Binding-site contacts:
Ligand atom C15 contacts residue PHE369 of chain 3.A at 3.9 Å (hydrophobic).
Ligand atom C5 contacts residue MET231 of chain 3.A at 3.4 Å (hydrophobic).
Ligand atom N contacts residue LEU104 of chain 3.A at 4.0 Å.
Ligand atom C14 contacts residue PHE369 of chain 3.A at 3.4 Å (hydrophobic).
Ligand atom C12 contacts residue SER116 of chain 3.A at 4.0 Å.
Ligand atom C18 contacts residue GLY117 of chain 3.A at 3.5 Å.
Ligand atom C6 contacts residue MET231 of chain 3.A at 3.5 Å (hydrophobic).
Ligand atom C25 contacts residue LEU108 of chain 3.A at 3.7 Å (hydrophobic).
Ligand atom O1 contacts residue VAL124 of chain 3.A at 3.9 Å.
Ligand atom O2 contacts residue PHE369 of chain 3.A at 3.1 Å.
Ligand atom C13 contacts residue MET231 of chain 3.A at 3.9 Å (hydrophobic).
Ligand atom C5 contacts residue VAL373 of chain 3.A at 3.8 Å (hydrophobic).
Ligand atom N1 contacts residue TYR127 of chain 3.A at 3.1 Å (h-bond).
Ligand atom C25 contacts residue MET231 of chain 3.A at 3.9 Å (hydrophobic).
Ligand atom C24 contacts residue MET231 of chain 3.A at 3.6 Å (hydrophobic).
Ligand atom C6 contacts residue VAL373 of chain 3.A at 3.6 Å (hydrophobic).
Ligand atom C16 contacts residue VAL373 of chain 3.A at 3.6 Å (hydrophobic).
Ligand atom C22 contacts residue PHE235 of chain 3.A at 3.6 Å (hydrophobic).
Ligand atom C contacts residue ILE377 of chain 3.A at 3.9 Å (hydrophobic).
Ligand atom C19 contacts residue SER116 of chain 3.A at 3.2 Å.
Ligand atom C11 contacts residue SER116 of chain 3.A at 3.8 Å.
Ligand atom C23 contacts residue PHE235 of chain 3.A at 4.0 Å (hydrophobic).
Ligand atom O2 contacts residue LEU108 of chain 3.A at 3.8 Å.
Ligand atom N1 contacts residue VAL373 of chain 3.A at 3.4 Å.
Ligand atom C15 contacts residue VAL373 of chain 3.A at 3.9 Å (hydrophobic).
Ligand atom C12 contacts residue LEU108 of chain 3.A at 3.8 Å (hydrophobic).
Ligand atom O1 contacts residue GLY120 of chain 3.A at 3.7 Å.
Ligand atom C13 contacts residue PHE369 of chain 3.A at 3.6 Å (hydrophobic).
Ligand atom C1 contacts residue VAL373 of chain 3.A at 3.8 Å (hydrophobic).
Ligand atom C9 contacts residue GLY120 of chain 3.A at 4.0 Å.
Ligand atom C26 contacts residue LEU108 of chain 3.A at 4.0 Å (hydrophobic).
Ligand atom C8 contacts residue GLY120 of chain 3.A at 3.9 Å.
Ligand atom N contacts residue VAL373 of chain 3.A at 3.7 Å.
Ligand atom C3 contacts residue VAL124 of chain 3.A at 3.5 Å (hydrophobic).
Ligand atom N contacts residue PHE369 of chain 3.A at 2.8 Å (h-bond).
Ligand atom O2 contacts residue MET231 of chain 3.A at 3.9 Å.
Ligand atom N1 contacts residue ALA123 of chain 3.A at 3.7 Å.
Ligand atom C18 contacts residue SER116 of chain 3.A at 3.4 Å.
Ligand atom C14 contacts residue VAL373 of chain 3.A at 4.0 Å (hydrophobic).
Ligand atom C23 contacts residue VAL232 of chain 3.A at 3.9 Å (hydrophobic).

Sequence of chain 3.A:
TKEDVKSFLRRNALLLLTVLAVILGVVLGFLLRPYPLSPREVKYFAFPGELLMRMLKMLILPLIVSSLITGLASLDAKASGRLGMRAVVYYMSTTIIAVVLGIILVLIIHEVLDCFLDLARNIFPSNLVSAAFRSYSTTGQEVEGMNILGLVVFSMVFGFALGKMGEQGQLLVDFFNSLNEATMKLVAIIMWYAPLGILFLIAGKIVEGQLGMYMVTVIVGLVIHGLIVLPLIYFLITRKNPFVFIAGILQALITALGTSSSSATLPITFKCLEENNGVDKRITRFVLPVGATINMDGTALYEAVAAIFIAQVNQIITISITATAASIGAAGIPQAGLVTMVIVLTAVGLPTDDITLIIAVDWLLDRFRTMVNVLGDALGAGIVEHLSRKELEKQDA

This protein binds this small molecule.
Small molecule (SMILES): COc1ccc(C2C(C#N)=C(N)OC3=C2C(=O)C[C@@H](c2cccc4ccccc24)C3)cc1